Binding-site contacts:
Ligand atom C6 contacts residue TYR793 of chain 1.A at 4.5 Å (hydrophobic).
Ligand atom C7 contacts residue ASN706 of chain 1.B at 3.9 Å.
Ligand atom C4 contacts residue ASN706 of chain 1.B at 4.2 Å.
Ligand atom C2 contacts residue ASN706 of chain 1.B at 2.4 Å.
Ligand atom N2 contacts residue ASN706 of chain 1.B at 2.9 Å (h-bond).
Ligand atom C3 contacts residue ASN706 of chain 1.B at 3.8 Å.
Ligand atom O6 contacts residue TYR793 of chain 1.A at 3.7 Å.
Ligand atom C1 contacts residue ASN706 of chain 1.B at 1.4 Å.
Ligand atom O7 contacts residue ASN706 of chain 1.B at 4.5 Å.
Ligand atom O5 contacts residue TYR793 of chain 1.A at 4.0 Å.
Ligand atom O5 contacts residue ASN706 of chain 1.B at 2.3 Å (h-bond).
Ligand atom C5 contacts residue ASN706 of chain 1.B at 3.6 Å.

A protein and the small-molecule ligand that binds it are described below.
Small molecule (SMILES): CC(=O)N[C@@H]1[C@@H](O)[C@H](O)[C@@H](CO)O[C@H]1O

Sequence of chain 1.A:
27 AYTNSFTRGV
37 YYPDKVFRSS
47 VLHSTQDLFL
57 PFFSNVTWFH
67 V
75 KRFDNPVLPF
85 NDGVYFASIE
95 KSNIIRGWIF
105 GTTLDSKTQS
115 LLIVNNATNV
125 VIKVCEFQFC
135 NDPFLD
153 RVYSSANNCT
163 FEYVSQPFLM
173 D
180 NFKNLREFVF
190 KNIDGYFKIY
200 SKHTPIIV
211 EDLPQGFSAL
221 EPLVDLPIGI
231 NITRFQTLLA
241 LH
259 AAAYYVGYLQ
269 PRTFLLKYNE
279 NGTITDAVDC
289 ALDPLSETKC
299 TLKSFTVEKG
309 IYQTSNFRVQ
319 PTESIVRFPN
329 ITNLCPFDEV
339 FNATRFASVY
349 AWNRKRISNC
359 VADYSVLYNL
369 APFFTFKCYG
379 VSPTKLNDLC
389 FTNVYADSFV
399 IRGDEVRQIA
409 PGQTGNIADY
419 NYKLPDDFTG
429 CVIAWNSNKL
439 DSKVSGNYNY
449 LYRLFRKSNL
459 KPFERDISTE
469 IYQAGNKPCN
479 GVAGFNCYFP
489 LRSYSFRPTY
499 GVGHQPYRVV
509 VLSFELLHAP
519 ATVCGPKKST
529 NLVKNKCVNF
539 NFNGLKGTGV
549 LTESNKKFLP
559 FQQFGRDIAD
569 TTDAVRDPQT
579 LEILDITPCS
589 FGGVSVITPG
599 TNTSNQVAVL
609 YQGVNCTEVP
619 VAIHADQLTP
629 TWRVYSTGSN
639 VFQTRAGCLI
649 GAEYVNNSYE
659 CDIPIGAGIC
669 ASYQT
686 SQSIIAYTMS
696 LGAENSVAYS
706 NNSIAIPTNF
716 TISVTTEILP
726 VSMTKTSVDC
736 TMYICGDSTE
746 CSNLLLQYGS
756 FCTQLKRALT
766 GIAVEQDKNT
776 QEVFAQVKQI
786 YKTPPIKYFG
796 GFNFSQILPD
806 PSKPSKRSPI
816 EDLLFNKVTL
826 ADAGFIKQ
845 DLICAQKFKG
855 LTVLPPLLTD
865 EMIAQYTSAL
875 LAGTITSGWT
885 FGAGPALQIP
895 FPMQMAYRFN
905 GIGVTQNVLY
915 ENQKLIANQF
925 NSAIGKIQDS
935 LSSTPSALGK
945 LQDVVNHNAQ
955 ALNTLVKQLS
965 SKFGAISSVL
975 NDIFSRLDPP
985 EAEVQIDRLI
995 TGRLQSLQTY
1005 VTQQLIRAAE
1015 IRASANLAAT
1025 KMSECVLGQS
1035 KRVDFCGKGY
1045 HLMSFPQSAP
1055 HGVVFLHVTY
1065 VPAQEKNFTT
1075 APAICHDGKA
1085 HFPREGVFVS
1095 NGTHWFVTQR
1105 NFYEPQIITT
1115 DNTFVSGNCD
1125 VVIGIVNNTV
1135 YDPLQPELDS

Sequence of chain 1.B:
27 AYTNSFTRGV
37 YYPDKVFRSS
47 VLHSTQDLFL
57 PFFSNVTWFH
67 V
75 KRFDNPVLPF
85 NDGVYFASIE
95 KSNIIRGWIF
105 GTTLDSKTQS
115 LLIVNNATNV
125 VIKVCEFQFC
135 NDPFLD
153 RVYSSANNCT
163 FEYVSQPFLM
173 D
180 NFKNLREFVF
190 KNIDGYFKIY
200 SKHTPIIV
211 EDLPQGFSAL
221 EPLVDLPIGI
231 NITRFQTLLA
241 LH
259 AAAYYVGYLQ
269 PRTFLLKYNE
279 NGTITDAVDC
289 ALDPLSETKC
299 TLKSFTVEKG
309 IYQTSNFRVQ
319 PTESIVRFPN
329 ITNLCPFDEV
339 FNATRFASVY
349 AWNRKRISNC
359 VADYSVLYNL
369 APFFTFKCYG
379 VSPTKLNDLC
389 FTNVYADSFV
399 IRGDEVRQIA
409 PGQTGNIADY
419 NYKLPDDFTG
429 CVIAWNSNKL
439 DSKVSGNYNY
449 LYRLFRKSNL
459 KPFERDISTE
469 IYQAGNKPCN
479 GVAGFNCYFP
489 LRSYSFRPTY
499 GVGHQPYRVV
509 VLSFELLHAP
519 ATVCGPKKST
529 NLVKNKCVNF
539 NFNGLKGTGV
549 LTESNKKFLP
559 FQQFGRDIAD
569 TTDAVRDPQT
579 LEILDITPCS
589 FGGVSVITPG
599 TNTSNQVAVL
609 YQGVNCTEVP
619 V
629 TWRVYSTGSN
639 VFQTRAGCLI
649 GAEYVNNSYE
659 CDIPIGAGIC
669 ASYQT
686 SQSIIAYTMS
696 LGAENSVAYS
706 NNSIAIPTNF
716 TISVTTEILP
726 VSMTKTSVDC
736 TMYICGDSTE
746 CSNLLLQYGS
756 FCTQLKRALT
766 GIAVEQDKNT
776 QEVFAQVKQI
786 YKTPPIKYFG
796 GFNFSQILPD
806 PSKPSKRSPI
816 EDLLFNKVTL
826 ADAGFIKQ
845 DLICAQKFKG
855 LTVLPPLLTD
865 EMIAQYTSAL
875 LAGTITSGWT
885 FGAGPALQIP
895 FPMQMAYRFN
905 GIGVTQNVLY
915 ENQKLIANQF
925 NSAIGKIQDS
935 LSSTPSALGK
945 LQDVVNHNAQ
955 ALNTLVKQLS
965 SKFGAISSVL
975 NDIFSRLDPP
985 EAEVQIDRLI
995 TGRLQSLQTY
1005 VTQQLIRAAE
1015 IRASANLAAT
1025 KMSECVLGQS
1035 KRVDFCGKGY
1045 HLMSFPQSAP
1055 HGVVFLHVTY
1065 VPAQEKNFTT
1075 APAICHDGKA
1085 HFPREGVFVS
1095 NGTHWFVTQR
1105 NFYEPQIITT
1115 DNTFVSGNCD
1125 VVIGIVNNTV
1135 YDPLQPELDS